A small-molecule ligand and the protein it binds are described below.
Small molecule (SMILES): CC(=O)N[C@@H]1[C@@H](O)[C@H](O)[C@@H](CO)O[C@H]1O

Binding-site contacts:
Ligand atom C4 contacts residue ASN215 of chain 2.A at 4.2 Å.
Ligand atom O5 contacts residue ASN215 of chain 2.A at 2.4 Å (h-bond).
Ligand atom C8 contacts residue ASN175 of chain 2.A at 4.3 Å.
Ligand atom N2 contacts residue ASN175 of chain 2.A at 3.9 Å.
Ligand atom O7 contacts residue ASN215 of chain 2.A at 3.5 Å (h-bond).
Ligand atom C2 contacts residue ASN215 of chain 2.A at 2.5 Å.
Ligand atom C7 contacts residue ASN215 of chain 2.A at 3.5 Å.
Ligand atom O6 contacts residue THR214 of chain 2.A at 3.4 Å.
Ligand atom O5 contacts residue THR214 of chain 2.A at 4.3 Å.
Ligand atom N2 contacts residue ASN215 of chain 2.A at 3.0 Å (h-bond).
Ligand atom C1 contacts residue ASN215 of chain 2.A at 1.5 Å.
Ligand atom C5 contacts residue ASN215 of chain 2.A at 3.8 Å.
Ligand atom C3 contacts residue ASN215 of chain 2.A at 3.8 Å.

Sequence of chain 2.A:
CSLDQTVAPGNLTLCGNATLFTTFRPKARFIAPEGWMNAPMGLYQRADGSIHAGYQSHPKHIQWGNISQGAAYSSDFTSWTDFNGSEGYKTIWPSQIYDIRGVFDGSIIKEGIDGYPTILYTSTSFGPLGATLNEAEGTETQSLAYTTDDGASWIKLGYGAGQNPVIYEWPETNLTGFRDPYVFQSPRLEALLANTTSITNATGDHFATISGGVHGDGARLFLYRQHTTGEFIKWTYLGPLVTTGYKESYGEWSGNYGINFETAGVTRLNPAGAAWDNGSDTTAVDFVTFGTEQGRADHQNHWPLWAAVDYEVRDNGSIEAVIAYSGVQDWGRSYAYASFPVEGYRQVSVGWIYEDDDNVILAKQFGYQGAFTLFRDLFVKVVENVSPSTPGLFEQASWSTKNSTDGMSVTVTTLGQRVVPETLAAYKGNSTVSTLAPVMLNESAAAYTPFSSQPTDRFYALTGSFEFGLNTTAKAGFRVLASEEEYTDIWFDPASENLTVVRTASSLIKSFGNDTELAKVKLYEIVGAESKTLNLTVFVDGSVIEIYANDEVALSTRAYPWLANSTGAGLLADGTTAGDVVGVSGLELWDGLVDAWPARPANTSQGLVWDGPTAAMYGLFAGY